Sequence of chain 1.A:
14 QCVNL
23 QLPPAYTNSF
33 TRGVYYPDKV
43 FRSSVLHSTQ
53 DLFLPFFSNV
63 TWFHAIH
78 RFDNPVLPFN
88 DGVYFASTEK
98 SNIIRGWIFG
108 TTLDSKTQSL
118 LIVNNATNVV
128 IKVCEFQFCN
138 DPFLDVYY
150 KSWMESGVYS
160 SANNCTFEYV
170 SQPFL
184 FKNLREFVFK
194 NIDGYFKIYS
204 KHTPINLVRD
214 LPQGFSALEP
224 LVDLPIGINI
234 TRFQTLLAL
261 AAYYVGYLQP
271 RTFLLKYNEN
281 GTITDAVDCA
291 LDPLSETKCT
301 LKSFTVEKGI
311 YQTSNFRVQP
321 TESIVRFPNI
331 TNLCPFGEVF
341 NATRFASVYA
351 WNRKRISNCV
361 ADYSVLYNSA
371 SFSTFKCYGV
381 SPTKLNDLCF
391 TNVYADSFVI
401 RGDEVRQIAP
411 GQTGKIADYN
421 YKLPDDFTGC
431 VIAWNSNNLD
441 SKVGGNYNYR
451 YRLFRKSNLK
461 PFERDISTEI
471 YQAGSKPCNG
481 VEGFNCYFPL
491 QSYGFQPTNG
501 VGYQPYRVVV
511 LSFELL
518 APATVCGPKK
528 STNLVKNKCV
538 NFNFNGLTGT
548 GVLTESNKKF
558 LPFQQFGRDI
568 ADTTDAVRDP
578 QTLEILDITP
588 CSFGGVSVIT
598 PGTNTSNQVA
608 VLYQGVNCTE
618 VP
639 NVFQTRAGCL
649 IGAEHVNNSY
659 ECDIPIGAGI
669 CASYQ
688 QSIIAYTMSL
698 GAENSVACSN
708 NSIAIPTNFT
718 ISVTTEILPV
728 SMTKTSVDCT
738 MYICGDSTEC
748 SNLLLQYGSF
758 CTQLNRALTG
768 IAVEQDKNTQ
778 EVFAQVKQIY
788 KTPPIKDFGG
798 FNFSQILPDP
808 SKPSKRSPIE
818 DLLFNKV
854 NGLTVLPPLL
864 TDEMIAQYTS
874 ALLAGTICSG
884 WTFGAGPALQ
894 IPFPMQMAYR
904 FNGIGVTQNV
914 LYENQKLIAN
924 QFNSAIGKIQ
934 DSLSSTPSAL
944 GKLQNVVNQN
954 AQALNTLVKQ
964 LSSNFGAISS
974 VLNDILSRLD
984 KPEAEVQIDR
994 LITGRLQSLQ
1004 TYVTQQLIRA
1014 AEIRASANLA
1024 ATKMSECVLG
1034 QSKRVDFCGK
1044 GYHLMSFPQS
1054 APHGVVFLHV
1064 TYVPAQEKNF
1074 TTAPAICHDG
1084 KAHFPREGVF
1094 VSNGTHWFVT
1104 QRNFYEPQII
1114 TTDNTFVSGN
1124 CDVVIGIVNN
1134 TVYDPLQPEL

A protein and the small-molecule ligand that binds it are described below.
Small molecule (SMILES): CC(=O)N[C@H]1CO[C@H](CO[C@@H]2O[C@@H](C)[C@@H](O)[C@@H](O)[C@@H]2O)[C@@H](O)[C@@H]1O

Binding-site contacts:
Ligand atom O5 contacts residue GLU338 of chain 1.A at 4.2 Å.
Ligand atom C5 contacts residue GLU338 of chain 1.A at 4.4 Å.
Ligand atom O7 contacts residue ASN341 of chain 1.A at 3.2 Å (h-bond).
Ligand atom C7 contacts residue ASN341 of chain 1.A at 3.3 Å.
Ligand atom C2 contacts residue ASN341 of chain 1.A at 2.5 Å.
Ligand atom C6 contacts residue PHE104 of chain 1.H at 3.7 Å (hydrophobic).
Ligand atom C6 contacts residue GLY337 of chain 1.A at 4.0 Å.
Ligand atom C1 contacts residue GLY337 of chain 1.A at 4.2 Å.
Ligand atom C7 contacts residue SER31 of chain 1.G at 3.8 Å.
Ligand atom C1 contacts residue GLY337 of chain 1.A at 3.9 Å.
Ligand atom C8 contacts residue ASN341 of chain 1.A at 4.5 Å.
Ligand atom C5 contacts residue GLY337 of chain 1.A at 4.3 Å.
Ligand atom C4 contacts residue ASN341 of chain 1.A at 4.3 Å.
Ligand atom C5 contacts residue ASN341 of chain 1.A at 3.7 Å.
Ligand atom O5 contacts residue GLY337 of chain 1.A at 3.3 Å.
Ligand atom C6 contacts residue GLY337 of chain 1.A at 4.0 Å.
Ligand atom C5 contacts residue GLY337 of chain 1.A at 4.2 Å.
Ligand atom C8 contacts residue SER31 of chain 1.G at 4.1 Å.
Ligand atom O5 contacts residue GLY337 of chain 1.A at 3.6 Å.
Ligand atom O5 contacts residue ASN341 of chain 1.A at 2.4 Å (h-bond).
Ligand atom C6 contacts residue ASN341 of chain 1.A at 4.3 Å.
Ligand atom C3 contacts residue ASN341 of chain 1.A at 3.8 Å.
Ligand atom O7 contacts residue SER31 of chain 1.G at 3.5 Å.
Ligand atom O3 contacts residue SER31 of chain 1.G at 4.4 Å.
Ligand atom N2 contacts residue ASN341 of chain 1.A at 3.0 Å (h-bond).
Ligand atom C1 contacts residue ASN341 of chain 1.A at 1.5 Å.
Ligand atom C8 contacts residue SER30 of chain 1.G at 4.4 Å.
Ligand atom C6 contacts residue GLU338 of chain 1.A at 4.3 Å.
Ligand atom O3 contacts residue SER30 of chain 1.G at 4.3 Å.

Sequence of chain 1.G:
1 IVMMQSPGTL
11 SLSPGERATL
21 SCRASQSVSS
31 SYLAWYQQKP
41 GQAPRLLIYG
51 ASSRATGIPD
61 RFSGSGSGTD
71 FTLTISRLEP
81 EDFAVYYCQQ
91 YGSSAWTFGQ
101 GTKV

Sequence of chain 1.H:
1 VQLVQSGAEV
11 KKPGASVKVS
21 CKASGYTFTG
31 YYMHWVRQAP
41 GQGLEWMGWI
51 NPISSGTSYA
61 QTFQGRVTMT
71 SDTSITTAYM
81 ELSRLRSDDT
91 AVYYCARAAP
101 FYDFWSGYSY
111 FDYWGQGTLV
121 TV